Sequence of chain 1.E:
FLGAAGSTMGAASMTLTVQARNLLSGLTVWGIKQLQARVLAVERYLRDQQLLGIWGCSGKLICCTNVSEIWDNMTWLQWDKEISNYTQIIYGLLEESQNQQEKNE

This small molecule binds to this protein.
Small molecule (SMILES): CC(=O)N[C@@H]1[C@@H](O)[C@H](O)[C@@H](CO)O[C@H]1O

Sequence of chain 1.F:
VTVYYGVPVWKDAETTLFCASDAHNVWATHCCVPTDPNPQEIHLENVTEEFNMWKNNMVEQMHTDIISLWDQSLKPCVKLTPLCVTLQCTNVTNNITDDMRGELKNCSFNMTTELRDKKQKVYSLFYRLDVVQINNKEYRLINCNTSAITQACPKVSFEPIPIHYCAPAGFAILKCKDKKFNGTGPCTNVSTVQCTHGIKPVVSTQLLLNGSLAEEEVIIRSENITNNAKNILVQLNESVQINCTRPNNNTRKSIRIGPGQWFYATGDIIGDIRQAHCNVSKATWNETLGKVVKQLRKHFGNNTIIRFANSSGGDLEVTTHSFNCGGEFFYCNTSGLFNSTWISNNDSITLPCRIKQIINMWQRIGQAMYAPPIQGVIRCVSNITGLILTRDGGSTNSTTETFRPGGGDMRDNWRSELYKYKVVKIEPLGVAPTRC

Binding-site contacts:
Ligand atom C4 contacts residue ASN93 of chain 1.F at 4.3 Å.
Ligand atom C7 contacts residue GLY16 of chain 1.E at 4.3 Å.
Ligand atom C7 contacts residue SER17 of chain 1.E at 4.2 Å.
Ligand atom N2 contacts residue GLU92 of chain 1.F at 3.0 Å (salt-bridge).
Ligand atom C8 contacts residue GLU92 of chain 1.F at 3.5 Å.
Ligand atom O5 contacts residue ASN93 of chain 1.F at 2.5 Å (h-bond).
Ligand atom C2 contacts residue ASN93 of chain 1.F at 2.5 Å.
Ligand atom C1 contacts residue GLU92 of chain 1.F at 4.2 Å.
Ligand atom C3 contacts residue ASN93 of chain 1.F at 3.9 Å.
Ligand atom O7 contacts residue SER17 of chain 1.E at 3.7 Å.
Ligand atom O7 contacts residue ASN93 of chain 1.F at 4.0 Å.
Ligand atom N2 contacts residue ASN93 of chain 1.F at 2.9 Å (h-bond).
Ligand atom C2 contacts residue GLU92 of chain 1.F at 4.0 Å.
Ligand atom C8 contacts residue SER17 of chain 1.E at 4.0 Å.
Ligand atom C1 contacts residue ASN93 of chain 1.F at 1.5 Å.
Ligand atom C3 contacts residue GLU92 of chain 1.F at 4.2 Å.
Ligand atom O7 contacts residue GLY16 of chain 1.E at 4.2 Å.
Ligand atom C8 contacts residue GLY16 of chain 1.E at 4.3 Å.
Ligand atom C7 contacts residue GLU92 of chain 1.F at 3.8 Å.
Ligand atom C5 contacts residue ASN93 of chain 1.F at 3.8 Å.
Ligand atom C7 contacts residue ASN93 of chain 1.F at 3.6 Å.